The small molecule below binds the protein below.
Small molecule (SMILES): CC(=O)N[C@H]1[C@H](O[C@H]2[C@H](O)[C@@H](NC(C)=O)CO[C@@H]2CO)O[C@H](CO)[C@@H](O[C@@H]2O[C@H](CO[C@H]3O[C@H](CO[C@H]4O[C@H](CO)[C@@H](O)[C@H](O)[C@@H]4O)[C@@H](O)[C@H](O)[C@@H]3O)[C@@H](O)[C@H](O[C@H]3O[C@H](CO)[C@@H](O)[C@H](O)[C@@H]3O)[C@@H]2O)[C@@H]1O

Binding-site contacts:
Ligand atom O7 contacts residue TRP184 of chain 1.D at 4.1 Å.
Ligand atom C5 contacts residue HIS204 of chain 1.D at 4.1 Å.
Ligand atom C3 contacts residue HIS204 of chain 1.D at 4.1 Å.
Ligand atom C5 contacts residue ASN141 of chain 1.D at 3.7 Å.
Ligand atom C6 contacts residue TRP184 of chain 1.D at 4.0 Å (hydrophobic).
Ligand atom O6 contacts residue THR143 of chain 1.D at 3.4 Å.
Ligand atom C3 contacts residue TRP184 of chain 1.D at 4.0 Å (hydrophobic).
Ligand atom C6 contacts residue THR143 of chain 1.D at 3.6 Å.
Ligand atom C7 contacts residue HIS186 of chain 1.D at 3.3 Å.
Ligand atom C1 contacts residue ASN141 of chain 1.D at 1.4 Å.
Ligand atom O6 contacts residue TRP187 of chain 1.D at 3.4 Å.
Ligand atom O3 contacts residue HIS186 of chain 1.D at 2.6 Å (h-bond).
Ligand atom C6 contacts residue LYS185 of chain 1.D at 3.5 Å.
Ligand atom N2 contacts residue HIS186 of chain 1.D at 3.4 Å (h-bond).
Ligand atom O7 contacts residue THR202 of chain 1.D at 2.3 Å (h-bond).
Ligand atom O7 contacts residue ASN141 of chain 1.D at 3.0 Å (h-bond).
Ligand atom C8 contacts residue THR202 of chain 1.D at 3.7 Å.
Ligand atom C1 contacts residue TRP184 of chain 1.D at 4.1 Å (hydrophobic).
Ligand atom N2 contacts residue ASN141 of chain 1.D at 2.8 Å (h-bond).
Ligand atom O5 contacts residue TRP184 of chain 1.D at 3.8 Å.
Ligand atom C3 contacts residue HIS186 of chain 1.D at 3.8 Å.
Ligand atom C7 contacts residue ASN141 of chain 1.D at 3.1 Å.
Ligand atom C5 contacts residue TRP187 of chain 1.D at 4.0 Å (hydrophobic).
Ligand atom C8 contacts residue ILE206 of chain 1.D at 3.6 Å (hydrophobic).
Ligand atom O4 contacts residue TRP187 of chain 1.D at 3.9 Å.
Ligand atom O4 contacts residue HIS204 of chain 1.D at 4.0 Å.
Ligand atom C5 contacts residue TRP184 of chain 1.D at 3.7 Å (hydrophobic).
Ligand atom C2 contacts residue TRP184 of chain 1.D at 4.0 Å (hydrophobic).
Ligand atom O5 contacts residue ASN141 of chain 1.D at 2.4 Å (h-bond).
Ligand atom O2 contacts residue TRP187 of chain 1.D at 4.1 Å.
Ligand atom C3 contacts residue ASN141 of chain 1.D at 3.8 Å.
Ligand atom O6 contacts residue HIS186 of chain 1.D at 3.6 Å.
Ligand atom C7 contacts residue THR202 of chain 1.D at 3.3 Å.
Ligand atom C2 contacts residue ASN141 of chain 1.D at 2.5 Å.
Ligand atom C8 contacts residue HIS186 of chain 1.D at 3.7 Å.
Ligand atom O7 contacts residue HIS186 of chain 1.D at 3.1 Å.
Ligand atom C2 contacts residue HIS186 of chain 1.D at 3.8 Å.
Ligand atom O6 contacts residue LYS185 of chain 1.D at 3.9 Å.
Ligand atom C5 contacts residue THR143 of chain 1.D at 4.0 Å.
Ligand atom C6 contacts residue TRP187 of chain 1.D at 3.5 Å (hydrophobic).

Sequence of chain 1.D:
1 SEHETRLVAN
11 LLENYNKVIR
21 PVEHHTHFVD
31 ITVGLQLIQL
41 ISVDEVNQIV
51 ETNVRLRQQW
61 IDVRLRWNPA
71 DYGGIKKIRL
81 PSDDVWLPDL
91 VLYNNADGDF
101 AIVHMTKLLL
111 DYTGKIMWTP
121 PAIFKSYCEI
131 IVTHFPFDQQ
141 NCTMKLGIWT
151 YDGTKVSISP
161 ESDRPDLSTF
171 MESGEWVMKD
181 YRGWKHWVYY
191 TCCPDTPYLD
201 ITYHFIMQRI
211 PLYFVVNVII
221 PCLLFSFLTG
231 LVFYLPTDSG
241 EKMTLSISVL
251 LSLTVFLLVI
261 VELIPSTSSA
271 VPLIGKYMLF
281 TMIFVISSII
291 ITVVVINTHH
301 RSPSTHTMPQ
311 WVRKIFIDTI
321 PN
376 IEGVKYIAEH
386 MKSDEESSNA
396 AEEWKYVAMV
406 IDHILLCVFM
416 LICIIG